Binding-site contacts:
Ligand atom O15 contacts residue GLU120 of chain 7.A at 3.4 Å (salt-bridge).
Ligand atom C12 contacts residue GLU120 of chain 7.A at 3.7 Å.
Ligand atom C09 contacts residue GLU81 of chain 7.A at 3.6 Å.
Ligand atom O13 contacts residue ASP109 of chain 7.A at 3.0 Å (salt-bridge).
Ligand atom C14 contacts residue TYR131 of chain 7.A at 3.8 Å (hydrophobic).
Ligand atom O10 contacts residue ASP109 of chain 7.A at 4.0 Å.
Ligand atom O13 contacts residue MN1 of chain 7.B at 1.9 Å.
Ligand atom C12 contacts residue MN1 of chain 7.B at 2.7 Å.
Ligand atom O13 contacts residue HIS61 of chain 7.A at 3.1 Å.
Ligand atom C05 contacts residue TYR44 of chain 7.A at 3.7 Å (hydrophobic).
Ligand atom C09 contacts residue MN1 of chain 7.C at 2.7 Å.
Ligand atom N08 contacts residue MN1 of chain 7.C at 3.8 Å.
Ligand atom O15 contacts residue MN1 of chain 7.B at 2.3 Å.
Ligand atom O10 contacts residue LEU107 of chain 7.A at 4.0 Å.
Ligand atom O02 contacts residue TYR44 of chain 7.A at 3.8 Å.
Ligand atom C03 contacts residue TYR44 of chain 7.A at 3.9 Å (hydrophobic).
Ligand atom C14 contacts residue MN1 of chain 7.B at 2.8 Å.
Ligand atom C14 contacts residue GLU120 of chain 7.A at 3.8 Å.
Ligand atom O15 contacts residue ILE121 of chain 7.A at 2.8 Å (h-bond).
Ligand atom O10 contacts residue MN1 of chain 7.C at 1.8 Å.
Ligand atom O15 contacts residue TYR131 of chain 7.A at 3.5 Å (h-bond).
Ligand atom N08 contacts residue GLU81 of chain 7.A at 3.9 Å.
Ligand atom C01 contacts residue LYS54 of chain 7.A at 3.6 Å.
Ligand atom C22 contacts residue LYS54 of chain 7.A at 3.8 Å.
Ligand atom C06 contacts residue TYR44 of chain 7.A at 3.4 Å (hydrophobic).
Ligand atom O15 contacts residue HIS61 of chain 7.A at 2.9 Å (h-bond).
Ligand atom C04 contacts residue TYR44 of chain 7.A at 3.6 Å (hydrophobic).
Ligand atom N16 contacts residue TYR131 of chain 7.A at 3.5 Å (h-bond).
Ligand atom O13 contacts residue GLU120 of chain 7.A at 3.0 Å (salt-bridge).
Ligand atom C14 contacts residue HIS61 of chain 7.A at 3.3 Å.
Ligand atom C12 contacts residue MN1 of chain 7.C at 3.2 Å.
Ligand atom C26 contacts residue ALA40 of chain 7.A at 4.0 Å (hydrophobic).
Ligand atom O10 contacts residue GLU81 of chain 7.A at 3.3 Å (salt-bridge).
Ligand atom O13 contacts residue MN1 of chain 7.C at 2.3 Å.
Ligand atom C21 contacts residue LYS54 of chain 7.A at 3.9 Å.
Ligand atom C14 contacts residue ILE121 of chain 7.A at 3.9 Å (hydrophobic).
Ligand atom O13 contacts residue ILE121 of chain 7.A at 3.9 Å.
Ligand atom C12 contacts residue HIS61 of chain 7.A at 3.4 Å.
Ligand atom C07 contacts residue GLU81 of chain 7.A at 4.0 Å.
Ligand atom C11 contacts residue MN1 of chain 7.C at 3.4 Å.

This small molecule binds to this protein.
Small molecule (SMILES): COc1cc(CCNC(=O)c2nc(-c3ccccc3C)[nH]c(=O)c2O)ccn1

Sequence of chain 7.A:
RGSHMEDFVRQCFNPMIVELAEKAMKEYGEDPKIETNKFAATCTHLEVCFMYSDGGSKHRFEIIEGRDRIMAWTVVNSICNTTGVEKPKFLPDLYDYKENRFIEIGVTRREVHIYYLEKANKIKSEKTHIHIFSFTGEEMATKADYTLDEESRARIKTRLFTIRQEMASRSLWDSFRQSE